Binding-site contacts:
Ligand atom C1 contacts residue ASN801 of chain 1.B at 1.4 Å.
Ligand atom O7 contacts residue ASN801 of chain 1.B at 4.4 Å.
Ligand atom C5 contacts residue ASN801 of chain 1.B at 3.7 Å.
Ligand atom C7 contacts residue ASN801 of chain 1.B at 3.9 Å.
Ligand atom C5 contacts residue GLN804 of chain 1.B at 4.5 Å.
Ligand atom O6 contacts residue GLN804 of chain 1.B at 4.4 Å.
Ligand atom C4 contacts residue ASN801 of chain 1.B at 4.2 Å.
Ligand atom O5 contacts residue ASN801 of chain 1.B at 2.4 Å (h-bond).
Ligand atom N2 contacts residue ASN801 of chain 1.B at 2.9 Å (h-bond).
Ligand atom C6 contacts residue GLN804 of chain 1.B at 3.5 Å.
Ligand atom C3 contacts residue ASN801 of chain 1.B at 3.8 Å.
Ligand atom C2 contacts residue ASN801 of chain 1.B at 2.5 Å.

Sequence of chain 1.B:
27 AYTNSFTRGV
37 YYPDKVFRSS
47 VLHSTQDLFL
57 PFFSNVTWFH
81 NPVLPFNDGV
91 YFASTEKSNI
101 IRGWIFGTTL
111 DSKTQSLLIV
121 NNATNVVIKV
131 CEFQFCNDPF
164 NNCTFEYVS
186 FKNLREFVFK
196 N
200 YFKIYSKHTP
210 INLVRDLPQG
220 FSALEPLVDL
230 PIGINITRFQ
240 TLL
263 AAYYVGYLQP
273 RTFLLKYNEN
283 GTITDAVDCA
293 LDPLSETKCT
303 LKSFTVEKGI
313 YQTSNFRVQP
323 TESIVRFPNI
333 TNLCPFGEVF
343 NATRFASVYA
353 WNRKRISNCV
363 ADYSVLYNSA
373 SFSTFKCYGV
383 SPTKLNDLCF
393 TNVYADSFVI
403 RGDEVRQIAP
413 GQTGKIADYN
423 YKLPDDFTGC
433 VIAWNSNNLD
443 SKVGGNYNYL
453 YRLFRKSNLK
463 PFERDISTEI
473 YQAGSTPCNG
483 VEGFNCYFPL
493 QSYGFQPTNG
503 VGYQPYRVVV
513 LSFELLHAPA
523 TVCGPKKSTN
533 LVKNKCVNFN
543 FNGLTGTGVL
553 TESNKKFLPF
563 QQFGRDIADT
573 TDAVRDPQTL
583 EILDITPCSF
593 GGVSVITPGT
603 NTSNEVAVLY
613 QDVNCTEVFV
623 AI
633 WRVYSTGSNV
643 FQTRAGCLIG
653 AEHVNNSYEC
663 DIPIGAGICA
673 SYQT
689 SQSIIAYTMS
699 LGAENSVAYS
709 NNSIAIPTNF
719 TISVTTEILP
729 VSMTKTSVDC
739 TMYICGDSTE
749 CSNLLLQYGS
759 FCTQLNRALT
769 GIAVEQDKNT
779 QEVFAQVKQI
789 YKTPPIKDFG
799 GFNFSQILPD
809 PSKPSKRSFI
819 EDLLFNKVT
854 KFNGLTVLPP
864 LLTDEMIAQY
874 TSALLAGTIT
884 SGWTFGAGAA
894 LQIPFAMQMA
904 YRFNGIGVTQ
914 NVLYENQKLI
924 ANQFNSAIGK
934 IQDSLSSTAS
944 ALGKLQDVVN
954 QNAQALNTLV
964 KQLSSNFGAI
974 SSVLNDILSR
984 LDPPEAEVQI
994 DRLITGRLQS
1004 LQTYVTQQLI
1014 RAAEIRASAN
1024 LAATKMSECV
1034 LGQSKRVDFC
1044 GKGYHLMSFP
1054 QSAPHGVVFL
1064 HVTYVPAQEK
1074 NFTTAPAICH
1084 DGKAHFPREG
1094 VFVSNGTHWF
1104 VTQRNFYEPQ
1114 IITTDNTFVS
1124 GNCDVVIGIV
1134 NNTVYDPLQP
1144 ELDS

This small molecule binds to this protein.
Small molecule (SMILES): CC(=O)N[C@H]1[C@H](O[C@H]2[C@H](O)[C@@H](NC(C)=O)CO[C@@H]2CO)O[C@H](CO)[C@@H](O)[C@@H]1O